Sequence of chain 1.C:
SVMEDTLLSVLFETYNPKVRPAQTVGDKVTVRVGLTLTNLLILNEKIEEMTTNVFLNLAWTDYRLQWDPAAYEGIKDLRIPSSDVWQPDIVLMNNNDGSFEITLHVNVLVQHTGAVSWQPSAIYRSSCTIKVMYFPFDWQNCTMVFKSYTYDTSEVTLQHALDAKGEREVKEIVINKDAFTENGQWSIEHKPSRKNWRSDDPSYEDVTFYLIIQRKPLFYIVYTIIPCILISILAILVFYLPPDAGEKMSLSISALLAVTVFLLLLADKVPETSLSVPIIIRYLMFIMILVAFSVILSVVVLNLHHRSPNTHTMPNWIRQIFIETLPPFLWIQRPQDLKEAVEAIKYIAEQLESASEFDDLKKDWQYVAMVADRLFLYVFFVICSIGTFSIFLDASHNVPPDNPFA

Sequence of chain 1.D:
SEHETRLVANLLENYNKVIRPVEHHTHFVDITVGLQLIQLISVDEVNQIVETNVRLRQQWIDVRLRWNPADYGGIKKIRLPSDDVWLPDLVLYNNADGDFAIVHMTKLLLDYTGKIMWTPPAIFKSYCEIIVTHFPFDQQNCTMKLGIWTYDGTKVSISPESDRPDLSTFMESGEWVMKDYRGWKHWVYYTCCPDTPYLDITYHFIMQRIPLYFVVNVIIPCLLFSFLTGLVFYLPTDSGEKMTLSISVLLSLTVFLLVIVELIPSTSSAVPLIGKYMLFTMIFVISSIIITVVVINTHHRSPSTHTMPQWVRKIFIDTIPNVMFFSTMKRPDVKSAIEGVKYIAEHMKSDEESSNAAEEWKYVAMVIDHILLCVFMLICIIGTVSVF

Binding-site contacts:
Ligand atom C20 contacts residue LEU297 of chain 1.C at 4.3 Å (hydrophobic).
Ligand atom C4 contacts residue ILE318 of chain 1.C at 3.9 Å (hydrophobic).
Ligand atom O1 contacts residue THR328 of chain 1.D at 3.3 Å.
Ligand atom C18 contacts residue PHE439 of chain 1.C at 4.1 Å (hydrophobic).
Ligand atom C7 contacts residue LEU304 of chain 1.C at 4.2 Å (hydrophobic).
Ligand atom C7 contacts residue PHE322 of chain 1.C at 4.4 Å (hydrophobic).
Ligand atom C18 contacts residue LEU297 of chain 1.C at 3.8 Å (hydrophobic).
Ligand atom C5 contacts residue ILE318 of chain 1.C at 4.2 Å (hydrophobic).
Ligand atom C16 contacts residue PHE439 of chain 1.C at 3.5 Å (hydrophobic).
Ligand atom C4 contacts residue ARG307 of chain 1.C at 3.4 Å.
Ligand atom O1 contacts residue ARG307 of chain 1.C at 3.5 Å (salt-bridge).
Ligand atom C3 contacts residue ARG307 of chain 1.C at 4.0 Å.
Ligand atom C27 contacts residue LEU438 of chain 1.C at 4.4 Å (hydrophobic).
Ligand atom C24 contacts residue LEU297 of chain 1.C at 4.3 Å (hydrophobic).
Ligand atom C10 contacts residue TYR234 of chain 1.D at 4.3 Å (hydrophobic).
Ligand atom C15 contacts residue PHE322 of chain 1.C at 4.2 Å (hydrophobic).
Ligand atom C17 contacts residue PHE439 of chain 1.C at 4.4 Å (hydrophobic).
Ligand atom C8 contacts residue VAL300 of chain 1.C at 4.0 Å (hydrophobic).
Ligand atom C6 contacts residue ILE318 of chain 1.C at 3.7 Å (hydrophobic).
Ligand atom C3 contacts residue TYR234 of chain 1.D at 4.4 Å (hydrophobic).
Ligand atom C22 contacts residue PHE439 of chain 1.C at 3.9 Å (hydrophobic).
Ligand atom C24 contacts residue PHE439 of chain 1.C at 4.1 Å (hydrophobic).
Ligand atom C6 contacts residue LEU304 of chain 1.C at 4.0 Å (hydrophobic).
Ligand atom C4 contacts residue TYR234 of chain 1.D at 4.1 Å (hydrophobic).
Ligand atom C6 contacts residue TRP317 of chain 1.C at 4.5 Å (hydrophobic).
Ligand atom C19 contacts residue TYR234 of chain 1.D at 3.2 Å (hydrophobic).
Ligand atom C3 contacts residue ILE318 of chain 1.C at 4.5 Å (hydrophobic).
Ligand atom C19 contacts residue VAL300 of chain 1.C at 3.7 Å (hydrophobic).
Ligand atom C23 contacts residue PHE439 of chain 1.C at 4.3 Å (hydrophobic).
Ligand atom C4 contacts residue LEU304 of chain 1.C at 4.2 Å (hydrophobic).
Ligand atom C27 contacts residue VAL442 of chain 1.C at 4.4 Å (hydrophobic).
Ligand atom C5 contacts residue LEU304 of chain 1.C at 4.4 Å (hydrophobic).
Ligand atom C18 contacts residue VAL300 of chain 1.C at 3.7 Å (hydrophobic).
Ligand atom C26 contacts residue VAL442 of chain 1.C at 4.4 Å (hydrophobic).
Ligand atom C23 contacts residue LEU297 of chain 1.C at 4.3 Å (hydrophobic).
Ligand atom C15 contacts residue PHE439 of chain 1.C at 3.7 Å (hydrophobic).
Ligand atom C2 contacts residue TYR234 of chain 1.D at 3.8 Å (hydrophobic).
Ligand atom C1 contacts residue TYR234 of chain 1.D at 4.5 Å (hydrophobic).

The small molecule below binds the protein below.
Small molecule (SMILES): CC(C)CCC[C@@H](C)[C@H]1CC[C@H]2[C@@H]3CC=C4C[C@@H](O)CC[C@]4(C)[C@H]3CC[C@]12C